Binding-site contacts:
Ligand atom C3 contacts residue ASP68 of chain 1.B at 3.2 Å.
Ligand atom O3 contacts residue GLU114 of chain 1.B at 3.7 Å.
Ligand atom O2 contacts residue MET333 of chain 1.B at 3.7 Å.
Ligand atom O1 contacts residue LYS18 of chain 1.B at 2.9 Å (salt-bridge).
Ligand atom C6 contacts residue PHE159 of chain 1.B at 4.0 Å (hydrophobic).
Ligand atom C6 contacts residue GLU156 of chain 1.B at 3.1 Å.
Ligand atom O2 contacts residue GLU114 of chain 1.B at 2.8 Å (salt-bridge).
Ligand atom O2 contacts residue ASP68 of chain 1.B at 2.8 Å (salt-bridge).
Ligand atom O2 contacts residue ALA66 of chain 1.B at 3.6 Å.
Ligand atom O6 contacts residue GLU156 of chain 1.B at 3.9 Å.
Ligand atom O3 contacts residue ARG69 of chain 1.B at 3.3 Å.
Ligand atom C5 contacts residue GLU156 of chain 1.B at 3.8 Å.
Ligand atom O1 contacts residue ASP17 of chain 1.B at 2.3 Å (salt-bridge).
Ligand atom C6 contacts residue TYR158 of chain 1.B at 3.7 Å (hydrophobic).
Ligand atom O3 contacts residue TRP343 of chain 1.B at 3.9 Å.
Ligand atom C1 contacts residue ASP17 of chain 1.B at 3.8 Å.
Ligand atom C1 contacts residue TYR158 of chain 1.B at 3.8 Å (hydrophobic).
Ligand atom C6 contacts residue PRO157 of chain 1.B at 3.7 Å (hydrophobic).
Ligand atom O6 contacts residue PRO157 of chain 1.B at 3.3 Å.
Ligand atom O2 contacts residue TRP65 of chain 1.B at 3.6 Å (h-bond).
Ligand atom C6 contacts residue TYR158 of chain 1.B at 3.6 Å (hydrophobic).
Ligand atom O6 contacts residue TYR158 of chain 1.B at 2.9 Å (h-bond).
Ligand atom O2 contacts residue LYS18 of chain 1.B at 3.2 Å (salt-bridge).
Ligand atom O3 contacts residue ASP68 of chain 1.B at 2.5 Å (salt-bridge).
Ligand atom O4 contacts residue ARG69 of chain 1.B at 3.2 Å (salt-bridge).
Ligand atom C2 contacts residue MET333 of chain 1.B at 3.9 Å (hydrophobic).
Ligand atom C4 contacts residue TYR158 of chain 1.B at 3.7 Å (hydrophobic).
Ligand atom O6 contacts residue PHE159 of chain 1.B at 3.6 Å.
Ligand atom C1 contacts residue LYS18 of chain 1.B at 3.9 Å.
Ligand atom O4 contacts residue TRP343 of chain 1.B at 4.0 Å.
Ligand atom C2 contacts residue ASP68 of chain 1.B at 2.9 Å.
Ligand atom O3 contacts residue ALA66 of chain 1.B at 3.9 Å.
Ligand atom C2 contacts residue GLU114 of chain 1.B at 3.7 Å.
Ligand atom C6 contacts residue TRP343 of chain 1.B at 3.5 Å (hydrophobic).
Ligand atom C4 contacts residue TRP343 of chain 1.B at 3.8 Å (hydrophobic).
Ligand atom O3 contacts residue TRP65 of chain 1.B at 3.7 Å.
Ligand atom O6 contacts residue GLU156 of chain 1.B at 2.6 Å (salt-bridge).
Ligand atom C2 contacts residue TRP233 of chain 1.B at 4.0 Å (hydrophobic).
Ligand atom C5 contacts residue TYR158 of chain 1.B at 4.0 Å (hydrophobic).
Ligand atom O5 contacts residue TYR158 of chain 1.B at 3.2 Å.

Sequence of chain 1.B:
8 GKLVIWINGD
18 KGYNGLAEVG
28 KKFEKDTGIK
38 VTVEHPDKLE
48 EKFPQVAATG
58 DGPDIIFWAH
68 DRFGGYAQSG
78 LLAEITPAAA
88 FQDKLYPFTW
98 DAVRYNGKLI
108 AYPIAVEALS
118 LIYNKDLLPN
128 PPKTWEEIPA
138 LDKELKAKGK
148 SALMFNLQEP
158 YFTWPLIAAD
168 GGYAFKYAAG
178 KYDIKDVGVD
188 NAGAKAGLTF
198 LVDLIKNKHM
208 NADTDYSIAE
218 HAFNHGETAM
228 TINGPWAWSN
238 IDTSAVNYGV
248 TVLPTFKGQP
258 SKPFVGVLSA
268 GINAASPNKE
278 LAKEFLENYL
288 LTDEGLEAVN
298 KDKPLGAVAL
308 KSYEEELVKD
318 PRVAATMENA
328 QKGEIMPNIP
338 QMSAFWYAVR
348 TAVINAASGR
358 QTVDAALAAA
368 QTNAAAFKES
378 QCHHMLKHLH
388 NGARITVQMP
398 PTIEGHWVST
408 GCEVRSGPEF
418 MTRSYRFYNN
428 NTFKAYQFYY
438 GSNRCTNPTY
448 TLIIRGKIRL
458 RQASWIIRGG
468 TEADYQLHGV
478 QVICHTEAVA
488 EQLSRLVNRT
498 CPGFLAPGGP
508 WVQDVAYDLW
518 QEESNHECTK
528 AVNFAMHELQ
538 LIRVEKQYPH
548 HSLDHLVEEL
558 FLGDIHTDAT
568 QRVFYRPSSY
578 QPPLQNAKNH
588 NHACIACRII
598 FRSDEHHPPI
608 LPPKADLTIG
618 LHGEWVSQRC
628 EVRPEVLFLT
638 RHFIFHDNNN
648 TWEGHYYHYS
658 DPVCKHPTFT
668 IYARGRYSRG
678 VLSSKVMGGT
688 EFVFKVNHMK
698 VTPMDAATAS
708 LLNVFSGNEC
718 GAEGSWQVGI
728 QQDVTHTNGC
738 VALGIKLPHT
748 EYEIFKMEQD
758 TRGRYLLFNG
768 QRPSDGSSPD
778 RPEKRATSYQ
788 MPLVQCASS

A protein and the small-molecule ligand that binds it are described below.
Small molecule (SMILES): OC[C@H]1O[C@H](O[C@H]2[C@H](O)[C@@H](O)[C@H](O)O[C@@H]2CO)[C@H](O)[C@@H](O)[C@@H]1O